This small molecule binds to this protein.
Small molecule (SMILES): COc1cc(Nc2nccc(Nc3c(Cl)ccc4c3OCO4)n2)cc(OC)c1OC

Binding-site contacts:
Ligand atom C16 contacts residue LYS50 of chain 1.A at 3.7 Å.
Ligand atom C5 contacts residue ILE24 of chain 1.A at 3.7 Å (hydrophobic).
Ligand atom C9 contacts residue MET99 of chain 1.A at 3.6 Å (hydrophobic).
Ligand atom C10 contacts residue ALA48 of chain 1.A at 3.3 Å (hydrophobic).
Ligand atom C4 contacts residue GLY102 of chain 1.A at 3.6 Å.
Ligand atom C10 contacts residue ILE80 of chain 1.A at 3.5 Å (hydrophobic).
Ligand atom C9 contacts residue THR96 of chain 1.A at 3.6 Å.
Ligand atom C20 contacts residue GLU67 of chain 1.A at 3.6 Å.
Ligand atom C9 contacts residue ALA48 of chain 1.A at 3.2 Å (hydrophobic).
Ligand atom C18 contacts residue LYS50 of chain 1.A at 3.7 Å.
Ligand atom C19 contacts residue GLU67 of chain 1.A at 3.7 Å.
Ligand atom C4 contacts residue ILE24 of chain 1.A at 3.6 Å (hydrophobic).
Ligand atom C30 contacts residue ILE24 of chain 1.A at 3.3 Å (hydrophobic).
Ligand atom C9 contacts residue GLU97 of chain 1.A at 3.1 Å.
Ligand atom N6 contacts residue PHE98 of chain 1.A at 3.6 Å.
Ligand atom C4 contacts residue MET99 of chain 1.A at 3.2 Å (hydrophobic).
Ligand atom C16 contacts residue ALA48 of chain 1.A at 3.4 Å (hydrophobic).
Ligand atom C11 contacts residue ALA48 of chain 1.A at 3.8 Å (hydrophobic).
Ligand atom CL1 contacts residue LEU150 of chain 1.A at 3.8 Å.
Ligand atom C19 contacts residue LYS50 of chain 1.A at 3.6 Å.
Ligand atom O15 contacts residue ALA48 of chain 1.A at 3.3 Å.
Ligand atom N6 contacts residue MET99 of chain 1.A at 2.8 Å (h-bond).
Ligand atom C5 contacts residue GLY102 of chain 1.A at 3.7 Å.
Ligand atom C10 contacts residue LEU150 of chain 1.A at 3.5 Å (hydrophobic).
Ligand atom C9 contacts residue LEU150 of chain 1.A at 3.7 Å (hydrophobic).
Ligand atom C16 contacts residue ILE94 of chain 1.A at 3.5 Å (hydrophobic).
Ligand atom O17 contacts residue LYS50 of chain 1.A at 3.6 Å.
Ligand atom O17 contacts residue ILE94 of chain 1.A at 3.6 Å.
Ligand atom C11 contacts residue LEU150 of chain 1.A at 3.5 Å (hydrophobic).
Ligand atom C27 contacts residue ALA103 of chain 1.A at 3.6 Å (hydrophobic).
Ligand atom C3 contacts residue GLY102 of chain 1.A at 3.6 Å.
Ligand atom N8 contacts residue ALA48 of chain 1.A at 3.6 Å.
Ligand atom C28 contacts residue GLY102 of chain 1.A at 3.7 Å.
Ligand atom N8 contacts residue MET99 of chain 1.A at 3.0 Å (h-bond).
Ligand atom C5 contacts residue MET99 of chain 1.A at 3.4 Å (hydrophobic).
Ligand atom C1 contacts residue GLU100 of chain 1.A at 3.3 Å.
Ligand atom CL1 contacts residue SER160 of chain 1.A at 3.5 Å.
Ligand atom C20 contacts residue LYS50 of chain 1.A at 3.7 Å.
Ligand atom C10 contacts residue THR96 of chain 1.A at 3.5 Å.
Ligand atom C16 contacts residue THR96 of chain 1.A at 3.4 Å.

Sequence of chain 1.A:
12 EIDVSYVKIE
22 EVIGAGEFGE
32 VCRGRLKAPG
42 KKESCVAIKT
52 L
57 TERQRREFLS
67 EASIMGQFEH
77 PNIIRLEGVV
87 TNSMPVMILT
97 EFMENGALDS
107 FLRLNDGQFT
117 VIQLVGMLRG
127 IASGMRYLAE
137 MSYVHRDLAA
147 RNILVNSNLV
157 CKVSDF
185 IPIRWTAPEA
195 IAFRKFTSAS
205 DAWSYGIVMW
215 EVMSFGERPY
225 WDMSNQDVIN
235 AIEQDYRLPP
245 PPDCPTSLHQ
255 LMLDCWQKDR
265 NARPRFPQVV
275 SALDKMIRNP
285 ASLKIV